Binding-site contacts:
Ligand atom C5 contacts residue ASN100 of chain 1.O at 3.7 Å.
Ligand atom N2 contacts residue TRP103 of chain 1.O at 4.2 Å.
Ligand atom C3 contacts residue TRP103 of chain 1.O at 3.7 Å (hydrophobic).
Ligand atom C8 contacts residue ASN100 of chain 1.O at 3.9 Å.
Ligand atom C7 contacts residue SER101 of chain 1.O at 4.2 Å.
Ligand atom C7 contacts residue SER102 of chain 1.O at 3.5 Å.
Ligand atom C2 contacts residue ASN100 of chain 1.O at 2.5 Å.
Ligand atom N2 contacts residue TRP99 of chain 1.O at 4.0 Å.
Ligand atom C8 contacts residue TRP103 of chain 1.O at 3.2 Å (hydrophobic).
Ligand atom O7 contacts residue SER102 of chain 1.O at 4.4 Å.
Ligand atom O7 contacts residue ASN100 of chain 1.O at 3.6 Å (h-bond).
Ligand atom N2 contacts residue ASN100 of chain 1.O at 3.0 Å (h-bond).
Ligand atom C1 contacts residue ASN100 of chain 1.O at 1.4 Å.
Ligand atom O5 contacts residue ASN100 of chain 1.O at 2.3 Å (h-bond).
Ligand atom O7 contacts residue TRP103 of chain 1.O at 3.0 Å.
Ligand atom C8 contacts residue TRP99 of chain 1.O at 2.9 Å (hydrophobic).
Ligand atom C7 contacts residue ASN100 of chain 1.O at 3.5 Å.
Ligand atom C3 contacts residue ASN100 of chain 1.O at 3.8 Å.
Ligand atom O3 contacts residue TRP103 of chain 1.O at 3.1 Å (h-bond).
Ligand atom O3 contacts residue SER102 of chain 1.O at 2.7 Å (h-bond).
Ligand atom C3 contacts residue SER102 of chain 1.O at 3.7 Å.
Ligand atom C8 contacts residue SER101 of chain 1.O at 3.4 Å.
Ligand atom N2 contacts residue SER102 of chain 1.O at 3.0 Å (h-bond).
Ligand atom O7 contacts residue TRP99 of chain 1.O at 3.4 Å (h-bond).
Ligand atom C7 contacts residue TRP99 of chain 1.O at 3.2 Å (hydrophobic).
Ligand atom C8 contacts residue SER102 of chain 1.O at 3.4 Å.
Ligand atom C7 contacts residue TRP103 of chain 1.O at 3.4 Å (hydrophobic).
Ligand atom C1 contacts residue SER102 of chain 1.O at 4.2 Å.
Ligand atom C2 contacts residue SER102 of chain 1.O at 3.1 Å.
Ligand atom C4 contacts residue ASN100 of chain 1.O at 4.2 Å.
Ligand atom N2 contacts residue SER101 of chain 1.O at 4.1 Å.

Sequence of chain 1.O:
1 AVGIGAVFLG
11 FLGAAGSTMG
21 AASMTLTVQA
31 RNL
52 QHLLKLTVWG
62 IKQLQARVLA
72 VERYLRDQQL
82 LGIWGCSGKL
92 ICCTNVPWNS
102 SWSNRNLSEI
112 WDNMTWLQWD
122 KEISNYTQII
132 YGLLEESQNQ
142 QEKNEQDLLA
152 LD

A protein and the small-molecule ligand that binds it are described below.
Small molecule (SMILES): CC(=O)N[C@@H]1[C@@H](O)[C@H](O)[C@@H](CO)O[C@H]1O